Sequence of chain 3.A:
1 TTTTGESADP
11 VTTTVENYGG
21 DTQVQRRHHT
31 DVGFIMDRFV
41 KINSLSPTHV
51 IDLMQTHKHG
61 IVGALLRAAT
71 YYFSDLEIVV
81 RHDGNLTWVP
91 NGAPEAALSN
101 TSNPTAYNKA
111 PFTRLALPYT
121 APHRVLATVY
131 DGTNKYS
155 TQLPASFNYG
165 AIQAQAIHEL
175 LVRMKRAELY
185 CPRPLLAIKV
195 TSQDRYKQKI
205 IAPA

Sequence of chain 3.B:
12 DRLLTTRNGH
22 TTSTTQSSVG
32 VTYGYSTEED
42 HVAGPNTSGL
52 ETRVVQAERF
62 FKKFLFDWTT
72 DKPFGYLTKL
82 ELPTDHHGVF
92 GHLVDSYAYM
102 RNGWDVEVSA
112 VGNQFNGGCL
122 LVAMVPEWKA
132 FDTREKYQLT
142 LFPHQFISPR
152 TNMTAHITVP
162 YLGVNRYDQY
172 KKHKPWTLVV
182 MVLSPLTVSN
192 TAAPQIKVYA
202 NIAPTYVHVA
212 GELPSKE

Binding-site contacts:
Ligand atom O6 contacts residue ARG135 of chain 3.B at 3.6 Å.
Ligand atom O6S contacts residue LYS193 of chain 3.A at 3.4 Å.
Ligand atom O2S contacts residue ASP58 of chain 2.C at 2.3 Å (salt-bridge).
Ligand atom O5 contacts residue LYS193 of chain 3.A at 3.6 Å.
Ligand atom O1S contacts residue ASP58 of chain 2.C at 4.1 Å.
Ligand atom C5 contacts residue ARG135 of chain 3.B at 4.1 Å.
Ligand atom O3S contacts residue THR134 of chain 3.B at 3.3 Å (h-bond).
Ligand atom O5S contacts residue ARG56 of chain 2.C at 3.6 Å (salt-bridge).
Ligand atom O2S contacts residue ASP59 of chain 2.C at 3.2 Å.
Ligand atom O6S contacts residue ARG56 of chain 2.C at 3.7 Å.
Ligand atom O5 contacts residue ARG135 of chain 3.B at 3.2 Å.
Ligand atom O3 contacts residue ARG56 of chain 2.C at 3.9 Å.
Ligand atom S1 contacts residue ASP59 of chain 2.C at 3.7 Å.
Ligand atom O5S contacts residue ARG135 of chain 3.B at 3.6 Å.
Ligand atom S2 contacts residue ARG135 of chain 3.B at 4.0 Å.
Ligand atom O3S contacts residue LYS193 of chain 3.A at 3.1 Å (salt-bridge).
Ligand atom C5 contacts residue THR134 of chain 3.B at 3.9 Å.
Ligand atom O1S contacts residue ASP59 of chain 2.C at 3.0 Å.
Ligand atom O1 contacts residue ASP133 of chain 3.B at 4.1 Å.
Ligand atom C3 contacts residue ARG56 of chain 2.C at 3.9 Å.
Ligand atom O6 contacts residue LYS193 of chain 3.A at 3.5 Å.
Ligand atom C6 contacts residue ARG135 of chain 3.B at 3.8 Å.
Ligand atom O6S contacts residue ARG135 of chain 3.B at 3.7 Å.
Ligand atom S1 contacts residue ASP58 of chain 2.C at 3.7 Å.
Ligand atom C3 contacts residue LYS193 of chain 3.A at 3.6 Å.
Ligand atom O6B contacts residue LYS193 of chain 3.A at 4.1 Å.
Ligand atom O6S contacts residue ASN88 of chain 2.C at 3.9 Å.
Ligand atom O3 contacts residue LYS193 of chain 3.A at 2.8 Å (salt-bridge).
Ligand atom O2S contacts residue ARG56 of chain 2.C at 4.1 Å.
Ligand atom O5S contacts residue ASN88 of chain 2.C at 3.0 Å (h-bond).
Ligand atom O4 contacts residue THR195 of chain 3.A at 3.7 Å.
Ligand atom O3 contacts residue ASP59 of chain 2.C at 4.0 Å.
Ligand atom O4S contacts residue ARG56 of chain 2.C at 2.5 Å (salt-bridge).
Ligand atom S2 contacts residue ASN88 of chain 2.C at 4.0 Å.
Ligand atom C4 contacts residue LYS193 of chain 3.A at 3.4 Å.
Ligand atom C2 contacts residue LYS193 of chain 3.A at 3.6 Å.
Ligand atom C6 contacts residue THR134 of chain 3.B at 3.5 Å.
Ligand atom S2 contacts residue ARG56 of chain 2.C at 3.4 Å (salt-bridge).
Ligand atom N2 contacts residue ARG56 of chain 2.C at 3.9 Å.
Ligand atom C1 contacts residue ASP133 of chain 3.B at 4.0 Å.

Sequence of chain 2.C:
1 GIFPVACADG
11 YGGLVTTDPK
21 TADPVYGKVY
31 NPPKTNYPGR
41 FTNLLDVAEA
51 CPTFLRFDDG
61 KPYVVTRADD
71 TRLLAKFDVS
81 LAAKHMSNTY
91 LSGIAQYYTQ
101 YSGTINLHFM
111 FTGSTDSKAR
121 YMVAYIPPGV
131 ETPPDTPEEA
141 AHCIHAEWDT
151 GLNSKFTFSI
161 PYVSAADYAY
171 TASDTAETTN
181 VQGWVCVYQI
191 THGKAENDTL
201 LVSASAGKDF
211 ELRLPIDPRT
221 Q

This small molecule binds to this protein.
Small molecule (SMILES): O=C(O)[C@@H]1O[C@@H](O[C@H]2[C@H](O)[C@@H](NS(=O)(=O)O)[C@@H](O)O[C@@H]2COS(=O)(=O)O)[C@H](OS(=O)(=O)O)[C@@H](O)[C@@H]1O[C@H]1O[C@H](COS(=O)(=O)O)[C@@H](O)[C@H](O)[C@H]1NS(=O)(=O)O